This protein binds this small molecule.
Small molecule (SMILES): CC(C)CCC[C@@H](C)[C@H]1CC[C@H]2[C@@H]3CC=C4C[C@@H](O)CC[C@]4(C)[C@H]3CC[C@]12C

Binding-site contacts:
Ligand atom C11 contacts residue VAL190 of chain 1.A at 4.5 Å (hydrophobic).
Ligand atom C7 contacts residue PHE109 of chain 1.A at 4.0 Å (hydrophobic).
Ligand atom C5 contacts residue MET100 of chain 1.A at 4.5 Å (hydrophobic).
Ligand atom C23 contacts residue TYR150 of chain 1.A at 3.3 Å (hydrophobic).
Ligand atom C3 contacts residue MET100 of chain 1.A at 4.2 Å (hydrophobic).
Ligand atom C6 contacts residue ASN110 of chain 1.A at 4.0 Å.
Ligand atom C2 contacts residue LYS186 of chain 1.A at 3.7 Å.
Ligand atom C3 contacts residue LYS186 of chain 1.A at 4.0 Å.
Ligand atom C27 contacts residue TRP193 of chain 1.A at 3.7 Å (hydrophobic).
Ligand atom C4 contacts residue ILE106 of chain 1.A at 4.1 Å (hydrophobic).
Ligand atom C15 contacts residue TRP193 of chain 1.A at 4.0 Å (hydrophobic).
Ligand atom C18 contacts residue TRP193 of chain 1.A at 3.6 Å (hydrophobic).
Ligand atom C27 contacts residue LEU117 of chain 1.A at 3.9 Å (hydrophobic).
Ligand atom C4 contacts residue MET100 of chain 1.A at 3.7 Å (hydrophobic).
Ligand atom C27 contacts residue TYR150 of chain 1.A at 3.7 Å (hydrophobic).
Ligand atom C6 contacts residue PHE109 of chain 1.A at 4.0 Å (hydrophobic).
Ligand atom C15 contacts residue LEU113 of chain 1.A at 3.7 Å (hydrophobic).
Ligand atom C18 contacts residue VAL190 of chain 1.A at 4.4 Å (hydrophobic).
Ligand atom C4 contacts residue LYS186 of chain 1.A at 4.4 Å.
Ligand atom C15 contacts residue ASN110 of chain 1.A at 4.0 Å.
Ligand atom C19 contacts residue LYS186 of chain 1.A at 3.9 Å.
Ligand atom O1 contacts residue LYS186 of chain 1.A at 3.4 Å.
Ligand atom C24 contacts residue TYR150 of chain 1.A at 3.8 Å (hydrophobic).
Ligand atom C6 contacts residue MET100 of chain 1.A at 4.1 Å (hydrophobic).
Ligand atom O1 contacts residue MET100 of chain 1.A at 4.2 Å.
Ligand atom C8 contacts residue ASN110 of chain 1.A at 3.9 Å.
Ligand atom C7 contacts residue ASN110 of chain 1.A at 3.4 Å.
Ligand atom C16 contacts residue LEU113 of chain 1.A at 3.8 Å (hydrophobic).
Ligand atom C23 contacts residue TRP193 of chain 1.A at 4.1 Å (hydrophobic).
Ligand atom C16 contacts residue TRP193 of chain 1.A at 4.3 Å (hydrophobic).

Sequence of chain 1.A:
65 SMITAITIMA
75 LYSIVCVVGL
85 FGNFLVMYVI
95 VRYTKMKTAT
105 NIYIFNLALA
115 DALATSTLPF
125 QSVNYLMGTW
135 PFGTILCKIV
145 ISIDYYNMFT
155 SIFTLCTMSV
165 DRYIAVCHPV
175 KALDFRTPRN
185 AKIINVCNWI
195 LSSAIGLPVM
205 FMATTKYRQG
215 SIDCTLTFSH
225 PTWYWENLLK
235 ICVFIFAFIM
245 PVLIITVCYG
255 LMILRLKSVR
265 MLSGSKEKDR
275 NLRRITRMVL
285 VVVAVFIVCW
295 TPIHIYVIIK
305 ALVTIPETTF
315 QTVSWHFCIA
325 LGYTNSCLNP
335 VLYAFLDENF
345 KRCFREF